Binding-site contacts:
Ligand atom C1 contacts residue LEU37 of chain 1.B at 4.3 Å (hydrophobic).
Ligand atom C8 contacts residue LEU17 of chain 1.A at 3.6 Å (hydrophobic).
Ligand atom O7 contacts residue ASN19 of chain 1.A at 3.5 Å (h-bond).
Ligand atom C7 contacts residue ASN19 of chain 1.A at 3.5 Å.
Ligand atom O5 contacts residue ASN19 of chain 1.A at 2.3 Å (h-bond).
Ligand atom C6 contacts residue GLY40 of chain 1.B at 3.6 Å.
Ligand atom C3 contacts residue ASN19 of chain 1.A at 3.8 Å.
Ligand atom O6 contacts residue GLY40 of chain 1.B at 2.6 Å (h-bond).
Ligand atom C2 contacts residue ASN19 of chain 1.A at 2.5 Å.
Ligand atom C4 contacts residue ASN19 of chain 1.A at 4.2 Å.
Ligand atom N2 contacts residue GLN35 of chain 1.B at 4.5 Å.
Ligand atom O6 contacts residue LEU37 of chain 1.B at 3.7 Å.
Ligand atom C1 contacts residue ASN19 of chain 1.A at 1.4 Å.
Ligand atom C5 contacts residue ASN19 of chain 1.A at 3.6 Å.
Ligand atom C1 contacts residue GLN35 of chain 1.B at 4.3 Å.
Ligand atom O6 contacts residue ASN19 of chain 1.A at 4.4 Å.
Ligand atom C8 contacts residue ASN19 of chain 1.A at 4.4 Å.
Ligand atom N2 contacts residue ASN19 of chain 1.A at 3.1 Å (h-bond).
Ligand atom O5 contacts residue LEU37 of chain 1.B at 3.8 Å.

Sequence of chain 1.B:
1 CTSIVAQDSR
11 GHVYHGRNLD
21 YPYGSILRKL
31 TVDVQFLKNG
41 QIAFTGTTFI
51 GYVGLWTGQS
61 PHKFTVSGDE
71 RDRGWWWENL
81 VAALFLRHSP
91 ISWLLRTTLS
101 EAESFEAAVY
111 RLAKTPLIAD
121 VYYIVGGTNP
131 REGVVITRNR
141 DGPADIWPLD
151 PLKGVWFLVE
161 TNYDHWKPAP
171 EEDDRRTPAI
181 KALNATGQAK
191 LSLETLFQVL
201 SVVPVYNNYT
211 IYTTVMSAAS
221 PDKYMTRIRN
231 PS

This protein binds this small molecule.
Small molecule (SMILES): CC(=O)N[C@@H]1[C@@H](O)[C@H](O)[C@@H](CO)O[C@H]1O

Sequence of chain 1.A:
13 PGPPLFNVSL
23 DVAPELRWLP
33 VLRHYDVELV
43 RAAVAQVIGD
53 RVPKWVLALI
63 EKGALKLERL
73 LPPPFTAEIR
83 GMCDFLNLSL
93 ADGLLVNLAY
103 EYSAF